Sequence of chain 2.A:
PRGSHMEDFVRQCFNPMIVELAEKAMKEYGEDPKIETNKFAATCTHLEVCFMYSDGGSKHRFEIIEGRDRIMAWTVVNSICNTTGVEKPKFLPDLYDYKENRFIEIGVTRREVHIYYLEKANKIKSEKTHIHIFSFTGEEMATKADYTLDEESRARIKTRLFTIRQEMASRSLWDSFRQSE

A protein and the small-molecule ligand that binds it are described below.
Small molecule (SMILES): COc1cc(CCNC(=O)c2[nH]c(-c3c(F)cccc3F)nc(=O)c2O)ccn1

Binding-site contacts:
Ligand atom O10 contacts residue GLU81 of chain 2.A at 3.4 Å (salt-bridge).
Ligand atom O15 contacts residue LYS135 of chain 2.A at 3.6 Å.
Ligand atom C14 contacts residue GLU120 of chain 2.A at 3.5 Å.
Ligand atom O13 contacts residue MN1 of chain 2.D at 2.3 Å.
Ligand atom C12 contacts residue HIS61 of chain 2.A at 3.4 Å.
Ligand atom O13 contacts residue ASP109 of chain 2.A at 2.7 Å (salt-bridge).
Ligand atom C28 contacts residue MET41 of chain 2.A at 4.0 Å (hydrophobic).
Ligand atom C11 contacts residue MN1 of chain 2.C at 4.0 Å.
Ligand atom O15 contacts residue TYR131 of chain 2.A at 4.0 Å.
Ligand atom N16 contacts residue MN1 of chain 2.C at 3.8 Å.
Ligand atom C28 contacts residue ALA40 of chain 2.A at 3.8 Å (hydrophobic).
Ligand atom C27 contacts residue ALA40 of chain 2.A at 3.8 Å (hydrophobic).
Ligand atom C14 contacts residue HIS61 of chain 2.A at 3.1 Å.
Ligand atom N16 contacts residue HIS61 of chain 2.A at 3.9 Å.
Ligand atom C09 contacts residue GLU81 of chain 2.A at 3.8 Å.
Ligand atom C14 contacts residue LYS135 of chain 2.A at 3.9 Å.
Ligand atom O15 contacts residue HIS61 of chain 2.A at 2.9 Å (h-bond).
Ligand atom O15 contacts residue GLU120 of chain 2.A at 2.9 Å (salt-bridge).
Ligand atom C12 contacts residue MN1 of chain 2.D at 3.0 Å.
Ligand atom C01 contacts residue LYS54 of chain 2.A at 3.6 Å.
Ligand atom O10 contacts residue MN1 of chain 2.D at 1.6 Å.
Ligand atom N08 contacts residue MN1 of chain 2.D at 3.6 Å.
Ligand atom C23 contacts residue LYS54 of chain 2.A at 3.8 Å.
Ligand atom F26 contacts residue HIS61 of chain 2.A at 3.8 Å.
Ligand atom N16 contacts residue TYR131 of chain 2.A at 3.8 Å.
Ligand atom O13 contacts residue GLU120 of chain 2.A at 2.7 Å (salt-bridge).
Ligand atom C01 contacts residue GLU46 of chain 2.A at 3.7 Å.
Ligand atom O13 contacts residue HIS61 of chain 2.A at 3.4 Å (h-bond).
Ligand atom C14 contacts residue MN1 of chain 2.C at 2.5 Å.
Ligand atom O10 contacts residue ASP109 of chain 2.A at 3.5 Å (salt-bridge).
Ligand atom C09 contacts residue MN1 of chain 2.D at 2.5 Å.
Ligand atom O15 contacts residue ILE121 of chain 2.A at 2.7 Å (h-bond).
Ligand atom C12 contacts residue MN1 of chain 2.C at 2.5 Å.
Ligand atom O10 contacts residue LEU107 of chain 2.A at 3.9 Å.
Ligand atom O15 contacts residue MN1 of chain 2.C at 1.9 Å.
Ligand atom C12 contacts residue GLU120 of chain 2.A at 3.4 Å.
Ligand atom O13 contacts residue MN1 of chain 2.C at 2.0 Å.
Ligand atom C14 contacts residue ILE121 of chain 2.A at 3.7 Å (hydrophobic).
Ligand atom C12 contacts residue ASP109 of chain 2.A at 3.8 Å.
Ligand atom C11 contacts residue MN1 of chain 2.D at 3.1 Å.